A small-molecule ligand and the protein it binds are described below.
Small molecule (SMILES): CC(=O)N[C@@H]1[C@@H](O)[C@H](O)[C@@H](CO)O[C@H]1O

Binding-site contacts:
Ligand atom C8 contacts residue THR382 of chain 1.B at 3.8 Å.
Ligand atom C7 contacts residue ASN380 of chain 1.B at 3.5 Å.
Ligand atom C8 contacts residue GLU379 of chain 1.B at 3.6 Å.
Ligand atom O7 contacts residue ASN380 of chain 1.B at 3.8 Å.
Ligand atom N2 contacts residue GLU379 of chain 1.B at 3.8 Å.
Ligand atom O5 contacts residue ASN380 of chain 1.B at 2.3 Å (h-bond).
Ligand atom O7 contacts residue GLN381 of chain 1.B at 4.4 Å.
Ligand atom C3 contacts residue ASN380 of chain 1.B at 4.0 Å.
Ligand atom C8 contacts residue GLN381 of chain 1.B at 3.5 Å.
Ligand atom C7 contacts residue GLN381 of chain 1.B at 4.0 Å.
Ligand atom C4 contacts residue ASN380 of chain 1.B at 4.3 Å.
Ligand atom C1 contacts residue ASN380 of chain 1.B at 1.5 Å.
Ligand atom C8 contacts residue ASN380 of chain 1.B at 4.0 Å.
Ligand atom C2 contacts residue ASN380 of chain 1.B at 2.7 Å.
Ligand atom N2 contacts residue ASN380 of chain 1.B at 3.3 Å (h-bond).
Ligand atom C5 contacts residue ASN380 of chain 1.B at 3.6 Å.
Ligand atom C7 contacts residue GLU379 of chain 1.B at 4.3 Å.

Sequence of chain 1.B:
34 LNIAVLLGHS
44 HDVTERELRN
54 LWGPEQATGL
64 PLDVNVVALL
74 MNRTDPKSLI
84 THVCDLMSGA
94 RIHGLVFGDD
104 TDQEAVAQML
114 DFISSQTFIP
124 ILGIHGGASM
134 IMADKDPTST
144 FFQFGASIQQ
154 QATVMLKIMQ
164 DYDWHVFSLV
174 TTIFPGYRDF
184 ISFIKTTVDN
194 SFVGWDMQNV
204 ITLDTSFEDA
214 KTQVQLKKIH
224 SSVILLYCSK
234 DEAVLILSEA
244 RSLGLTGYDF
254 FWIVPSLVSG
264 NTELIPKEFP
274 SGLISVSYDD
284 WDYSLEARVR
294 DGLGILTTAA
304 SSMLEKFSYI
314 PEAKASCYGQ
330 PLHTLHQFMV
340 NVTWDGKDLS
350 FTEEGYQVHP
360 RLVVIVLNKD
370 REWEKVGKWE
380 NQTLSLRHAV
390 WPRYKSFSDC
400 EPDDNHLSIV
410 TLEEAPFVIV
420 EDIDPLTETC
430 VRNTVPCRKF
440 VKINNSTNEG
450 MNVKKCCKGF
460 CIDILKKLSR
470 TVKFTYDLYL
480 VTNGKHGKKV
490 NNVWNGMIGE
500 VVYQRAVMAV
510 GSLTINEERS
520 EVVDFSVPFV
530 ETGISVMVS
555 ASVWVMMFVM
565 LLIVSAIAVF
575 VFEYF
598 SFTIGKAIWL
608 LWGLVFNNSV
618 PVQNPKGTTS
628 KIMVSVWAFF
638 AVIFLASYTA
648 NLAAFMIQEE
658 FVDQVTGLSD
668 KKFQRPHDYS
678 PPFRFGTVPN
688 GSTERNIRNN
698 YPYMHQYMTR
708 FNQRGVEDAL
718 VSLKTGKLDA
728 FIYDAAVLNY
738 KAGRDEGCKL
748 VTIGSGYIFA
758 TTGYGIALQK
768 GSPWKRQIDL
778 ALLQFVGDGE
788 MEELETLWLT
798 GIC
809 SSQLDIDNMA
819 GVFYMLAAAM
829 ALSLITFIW